Sequence of chain 3.D:
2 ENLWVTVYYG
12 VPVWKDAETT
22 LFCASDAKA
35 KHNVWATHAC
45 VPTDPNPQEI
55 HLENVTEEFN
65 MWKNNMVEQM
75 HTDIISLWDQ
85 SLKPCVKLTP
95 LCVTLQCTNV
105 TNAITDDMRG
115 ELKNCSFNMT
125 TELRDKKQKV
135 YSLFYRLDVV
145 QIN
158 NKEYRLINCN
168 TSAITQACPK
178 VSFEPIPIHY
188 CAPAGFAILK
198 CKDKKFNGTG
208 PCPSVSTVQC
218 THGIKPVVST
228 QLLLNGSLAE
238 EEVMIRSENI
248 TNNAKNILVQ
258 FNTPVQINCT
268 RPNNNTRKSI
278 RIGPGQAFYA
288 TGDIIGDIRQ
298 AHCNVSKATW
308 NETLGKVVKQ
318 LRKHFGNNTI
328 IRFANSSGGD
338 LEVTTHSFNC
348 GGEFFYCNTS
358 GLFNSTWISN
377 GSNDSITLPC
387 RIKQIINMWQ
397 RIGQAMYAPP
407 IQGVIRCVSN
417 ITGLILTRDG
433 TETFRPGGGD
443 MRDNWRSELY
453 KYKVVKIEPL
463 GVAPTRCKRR

The protein below binds the small molecule below.
Small molecule (SMILES): CC(=O)N[C@H]1[C@H](O[C@H]2[C@H](O)[C@@H](NC(C)=O)CO[C@@H]2CO)O[C@H](CO)[C@@H](O)[C@@H]1O

Binding-site contacts:
Ligand atom C8 contacts residue ASN167 of chain 3.D at 4.1 Å.
Ligand atom N2 contacts residue ASN167 of chain 3.D at 2.9 Å (h-bond).
Ligand atom O5 contacts residue ASN167 of chain 3.D at 2.4 Å (h-bond).
Ligand atom C5 contacts residue ASN167 of chain 3.D at 3.7 Å.
Ligand atom C1 contacts residue THR168 of chain 3.D at 4.2 Å.
Ligand atom C4 contacts residue ASN167 of chain 3.D at 4.2 Å.
Ligand atom C7 contacts residue THR168 of chain 3.D at 4.0 Å.
Ligand atom C8 contacts residue THR168 of chain 3.D at 3.6 Å.
Ligand atom C1 contacts residue ARG162 of chain 3.D at 3.6 Å.
Ligand atom C3 contacts residue ASN167 of chain 3.D at 3.8 Å.
Ligand atom C6 contacts residue VAL144 of chain 3.D at 4.2 Å (hydrophobic).
Ligand atom C7 contacts residue ASN167 of chain 3.D at 3.4 Å.
Ligand atom O7 contacts residue ILE164 of chain 3.D at 4.5 Å.
Ligand atom O7 contacts residue VAL144 of chain 3.D at 4.1 Å.
Ligand atom C1 contacts residue ASN167 of chain 3.D at 1.4 Å.
Ligand atom C6 contacts residue ARG162 of chain 3.D at 4.1 Å.
Ligand atom N2 contacts residue THR168 of chain 3.D at 3.4 Å.
Ligand atom C2 contacts residue ASN167 of chain 3.D at 2.5 Å.
Ligand atom O5 contacts residue ARG162 of chain 3.D at 3.1 Å (salt-bridge).
Ligand atom O7 contacts residue ASN167 of chain 3.D at 3.6 Å (h-bond).
Ligand atom C5 contacts residue ARG162 of chain 3.D at 3.9 Å.
Ligand atom C2 contacts residue THR168 of chain 3.D at 4.4 Å.